Sequence of chain 1.C:
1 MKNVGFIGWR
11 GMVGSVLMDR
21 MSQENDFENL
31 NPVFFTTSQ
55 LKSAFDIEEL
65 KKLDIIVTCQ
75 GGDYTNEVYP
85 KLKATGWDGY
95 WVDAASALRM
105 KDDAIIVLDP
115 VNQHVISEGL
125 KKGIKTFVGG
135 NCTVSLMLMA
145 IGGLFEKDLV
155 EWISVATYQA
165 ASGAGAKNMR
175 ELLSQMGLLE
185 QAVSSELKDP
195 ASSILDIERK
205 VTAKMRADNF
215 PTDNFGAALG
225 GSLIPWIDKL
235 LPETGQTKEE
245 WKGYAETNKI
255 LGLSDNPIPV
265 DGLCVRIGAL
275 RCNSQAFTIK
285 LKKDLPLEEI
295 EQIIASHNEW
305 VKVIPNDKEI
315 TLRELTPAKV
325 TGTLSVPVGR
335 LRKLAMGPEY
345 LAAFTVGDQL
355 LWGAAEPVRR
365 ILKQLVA

Binding-site contacts:
Ligand atom OXT contacts residue ARG270 of chain 1.C at 2.4 Å (salt-bridge).
Ligand atom C contacts residue CYS136 of chain 1.C at 4.4 Å (hydrophobic).
Ligand atom O contacts residue ALA168 of chain 1.C at 4.1 Å.
Ligand atom C contacts residue GLN163 of chain 1.C at 3.4 Å.
Ligand atom SG contacts residue ASN277 of chain 1.C at 4.3 Å.
Ligand atom C contacts residue ILE231 of chain 1.C at 4.4 Å (hydrophobic).
Ligand atom OXT contacts residue GLY167 of chain 1.C at 3.4 Å.
Ligand atom CA contacts residue CYS136 of chain 1.C at 3.6 Å (hydrophobic).
Ligand atom O contacts residue GLN163 of chain 1.C at 4.2 Å.
Ligand atom OXT contacts residue ASN277 of chain 1.C at 4.3 Å.
Ligand atom C contacts residue ARG270 of chain 1.C at 3.0 Å.
Ligand atom OXT contacts residue GLN353 of chain 1.C at 2.7 Å (h-bond).
Ligand atom OXT contacts residue GLN163 of chain 1.C at 2.9 Å (h-bond).
Ligand atom SG contacts residue CYS136 of chain 1.C at 2.0 Å (h-bond).
Ligand atom CA contacts residue GLY167 of chain 1.C at 4.3 Å.
Ligand atom O contacts residue ARG270 of chain 1.C at 2.9 Å (salt-bridge).
Ligand atom CA contacts residue GLN353 of chain 1.C at 4.4 Å.
Ligand atom N contacts residue ASN135 of chain 1.C at 4.2 Å.
Ligand atom OXT contacts residue CYS136 of chain 1.C at 4.1 Å.
Ligand atom O contacts residue ILE231 of chain 1.C at 3.8 Å.
Ligand atom CA contacts residue GLN163 of chain 1.C at 3.7 Å.
Ligand atom C contacts residue GLU243 of chain 1.C at 3.9 Å.
Ligand atom OXT contacts residue ALA164 of chain 1.C at 4.3 Å.
Ligand atom CA contacts residue CAC1 of chain 1.K at 3.8 Å.
Ligand atom C contacts residue GLN353 of chain 1.C at 3.8 Å.
Ligand atom SG contacts residue GLN353 of chain 1.C at 2.7 Å (h-bond).
Ligand atom CB contacts residue GLN353 of chain 1.C at 4.0 Å.
Ligand atom C contacts residue GLY167 of chain 1.C at 3.5 Å.
Ligand atom O contacts residue GLY167 of chain 1.C at 3.3 Å (h-bond).
Ligand atom CB contacts residue GLY167 of chain 1.C at 3.9 Å.
Ligand atom CB contacts residue CYS136 of chain 1.C at 3.0 Å (hydrophobic).
Ligand atom N contacts residue CAC1 of chain 1.K at 3.0 Å.
Ligand atom SG contacts residue CAC1 of chain 1.K at 4.1 Å.
Ligand atom CB contacts residue GLU243 of chain 1.C at 4.3 Å.
Ligand atom CB contacts residue CAC1 of chain 1.K at 3.1 Å.
Ligand atom SG contacts residue GLY167 of chain 1.C at 3.8 Å.
Ligand atom OXT contacts residue GLU243 of chain 1.C at 4.3 Å.
Ligand atom CA contacts residue GLU243 of chain 1.C at 3.1 Å.
Ligand atom O contacts residue GLU243 of chain 1.C at 4.4 Å.
Ligand atom N contacts residue GLU243 of chain 1.C at 2.7 Å (salt-bridge).

The protein below binds the small molecule below.
Small molecule (SMILES): N[C@@H](CS)C(=O)O